The protein below binds the small molecule below.
Small molecule (SMILES): CC(=O)N[C@@H]1[C@@H](O)[C@H](O)[C@@H](CO)O[C@H]1O

Sequence of chain 1.I:
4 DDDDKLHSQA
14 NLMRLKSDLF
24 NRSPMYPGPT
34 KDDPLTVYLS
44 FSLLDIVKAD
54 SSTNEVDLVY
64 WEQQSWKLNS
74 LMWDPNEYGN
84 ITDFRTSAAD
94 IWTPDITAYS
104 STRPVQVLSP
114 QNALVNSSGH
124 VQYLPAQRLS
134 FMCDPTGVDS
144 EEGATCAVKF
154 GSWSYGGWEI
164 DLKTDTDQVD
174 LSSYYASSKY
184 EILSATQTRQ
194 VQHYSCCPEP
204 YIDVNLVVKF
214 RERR

Binding-site contacts:
Ligand atom O6 contacts residue GLN125 of chain 1.I at 4.0 Å.
Ligand atom O7 contacts residue ASN119 of chain 1.I at 3.5 Å (h-bond).
Ligand atom O5 contacts residue HIS123 of chain 1.I at 3.5 Å.
Ligand atom C8 contacts residue SER121 of chain 1.I at 4.3 Å.
Ligand atom C2 contacts residue ASN119 of chain 1.I at 2.3 Å.
Ligand atom C3 contacts residue ASN119 of chain 1.I at 3.6 Å.
Ligand atom C1 contacts residue HIS123 of chain 1.I at 3.8 Å.
Ligand atom C7 contacts residue SER120 of chain 1.I at 4.3 Å.
Ligand atom N2 contacts residue SER121 of chain 1.I at 3.6 Å.
Ligand atom O6 contacts residue HIS123 of chain 1.I at 3.9 Å.
Ligand atom C1 contacts residue SER121 of chain 1.I at 3.7 Å.
Ligand atom C2 contacts residue SER121 of chain 1.I at 4.1 Å.
Ligand atom C8 contacts residue SER120 of chain 1.I at 2.9 Å.
Ligand atom C3 contacts residue SER121 of chain 1.I at 4.5 Å.
Ligand atom C8 contacts residue THR85 of chain 1.I at 4.2 Å.
Ligand atom C5 contacts residue ASN119 of chain 1.I at 3.6 Å.
Ligand atom C1 contacts residue ASN119 of chain 1.I at 1.4 Å.
Ligand atom C7 contacts residue ASN119 of chain 1.I at 3.2 Å.
Ligand atom C8 contacts residue ASN119 of chain 1.I at 4.1 Å.
Ligand atom C4 contacts residue ASN119 of chain 1.I at 4.1 Å.
Ligand atom C5 contacts residue HIS123 of chain 1.I at 3.9 Å.
Ligand atom O5 contacts residue ASN119 of chain 1.I at 2.4 Å (h-bond).
Ligand atom N2 contacts residue ASN119 of chain 1.I at 2.8 Å (h-bond).